Binding-site contacts:
Ligand atom O1G contacts residue LYS16 of chain 1.B at 2.9 Å (salt-bridge).
Ligand atom O1B contacts residue LYS16 of chain 1.B at 2.9 Å (salt-bridge).
Ligand atom N1 contacts residue ASP119 of chain 1.B at 2.8 Å (salt-bridge).
Ligand atom PB contacts residue MG1 of chain 1.E at 3.6 Å.
Ligand atom O6 contacts residue LYS117 of chain 1.B at 3.5 Å.
Ligand atom N3B contacts residue MG1 of chain 1.E at 3.3 Å.
Ligand atom O3G contacts residue MG1 of chain 1.E at 3.0 Å.
Ligand atom O1B contacts residue GLY13 of chain 1.B at 3.5 Å (h-bond).
Ligand atom O1A contacts residue GLY15 of chain 1.B at 3.3 Å.
Ligand atom C6 contacts residue ASP119 of chain 1.B at 3.5 Å.
Ligand atom O2' contacts residue ASP30 of chain 1.B at 3.5 Å.
Ligand atom O4' contacts residue LYS117 of chain 1.B at 3.4 Å (salt-bridge).
Ligand atom N7 contacts residue ASN116 of chain 1.B at 3.2 Å (h-bond).
Ligand atom O2A contacts residue MG1 of chain 1.E at 2.9 Å.
Ligand atom O1G contacts residue GLY12 of chain 1.B at 3.4 Å.
Ligand atom O6 contacts residue LYS147 of chain 1.B at 3.5 Å (salt-bridge).
Ligand atom C8 contacts residue ALA18 of chain 1.B at 3.5 Å (hydrophobic).
Ligand atom O1B contacts residue VAL14 of chain 1.B at 3.3 Å (h-bond).
Ligand atom O2G contacts residue PRO34 of chain 1.B at 3.4 Å.
Ligand atom O2B contacts residue SER17 of chain 1.B at 2.9 Å (h-bond).
Ligand atom O6 contacts residue ASP119 of chain 1.B at 3.4 Å (salt-bridge).
Ligand atom O6 contacts residue ASN116 of chain 1.B at 3.4 Å (h-bond).
Ligand atom O1A contacts residue ALA18 of chain 1.B at 2.9 Å (h-bond).
Ligand atom N2 contacts residue ASP119 of chain 1.B at 2.9 Å (salt-bridge).
Ligand atom O3A contacts residue GLY13 of chain 1.B at 3.5 Å.
Ligand atom O6 contacts residue ALA146 of chain 1.B at 2.8 Å (h-bond).
Ligand atom PG contacts residue MG1 of chain 1.E at 3.6 Å.
Ligand atom O2B contacts residue MG1 of chain 1.E at 2.9 Å.
Ligand atom C6 contacts residue LYS117 of chain 1.B at 3.5 Å.
Ligand atom O1B contacts residue GLY15 of chain 1.B at 3.1 Å (h-bond).
Ligand atom O3G contacts residue THR35 of chain 1.B at 2.9 Å (h-bond).
Ligand atom O3A contacts residue GLY15 of chain 1.B at 3.2 Å (h-bond).
Ligand atom O1G contacts residue GLY60 of chain 1.B at 2.8 Å (h-bond).
Ligand atom O2B contacts residue LYS16 of chain 1.B at 3.4 Å (salt-bridge).
Ligand atom O1A contacts residue SER17 of chain 1.B at 3.5 Å (h-bond).
Ligand atom N3B contacts residue GLY13 of chain 1.B at 3.1 Å (h-bond).
Ligand atom O3' contacts residue ASP30 of chain 1.B at 3.1 Å (salt-bridge).
Ligand atom O2' contacts residue PHE28 of chain 1.B at 3.2 Å.
Ligand atom C3' contacts residue LYS31 of chain 1.B at 3.6 Å.
Ligand atom O6 contacts residue SER145 of chain 1.B at 3.4 Å.

A small-molecule ligand and the protein it binds are described below.
Small molecule (SMILES): Nc1nc2c(ncn2[C@@H]2O[C@H](CO[P](=O)(O)O[P](=O)(O)NP(=O)(O)O)[C@@H](O)[C@H]2O)c(=O)[nH]1

Sequence of chain 1.B:
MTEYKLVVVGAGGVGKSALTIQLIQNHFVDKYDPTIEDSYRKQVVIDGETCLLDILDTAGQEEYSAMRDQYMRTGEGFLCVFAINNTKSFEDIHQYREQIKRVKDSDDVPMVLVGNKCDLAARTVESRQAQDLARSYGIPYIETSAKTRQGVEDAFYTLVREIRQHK